A protein and the small-molecule ligand that binds it are described below.
Small molecule (SMILES): N[C@@H](Cc1c[nH]c2ccccc12)C(=O)O

Binding-site contacts:
Ligand atom CA contacts residue SER51 of chain 1.N at 4.0 Å.
Ligand atom CH2 contacts residue ILE20 of chain 1.M at 4.0 Å (hydrophobic).
Ligand atom N contacts residue THR23 of chain 1.N at 2.8 Å (h-bond).
Ligand atom O contacts residue THR47 of chain 1.M at 3.5 Å.
Ligand atom NE1 contacts residue GLN45 of chain 1.M at 2.7 Å (h-bond).
Ligand atom CD1 contacts residue GLN45 of chain 1.M at 3.4 Å.
Ligand atom NE1 contacts residue ALA44 of chain 1.M at 3.8 Å.
Ligand atom CB contacts residue SER51 of chain 1.N at 3.4 Å.
Ligand atom CA contacts residue GLY25 of chain 1.N at 3.5 Å.
Ligand atom O contacts residue SER51 of chain 1.N at 3.0 Å (h-bond).
Ligand atom CA contacts residue THR28 of chain 1.N at 3.2 Å.
Ligand atom CZ2 contacts residue ILE53 of chain 1.M at 3.9 Å (hydrophobic).
Ligand atom CE2 contacts residue GLN45 of chain 1.M at 3.8 Å.
Ligand atom CD1 contacts residue SER51 of chain 1.N at 3.6 Å.
Ligand atom OXT contacts residue THR50 of chain 1.M at 2.9 Å (h-bond).
Ligand atom CZ3 contacts residue GLY21 of chain 1.M at 3.6 Å.
Ligand atom N contacts residue ASP27 of chain 1.N at 3.1 Å (salt-bridge).
Ligand atom C contacts residue THR47 of chain 1.M at 3.5 Å.
Ligand atom N contacts residue GLY25 of chain 1.N at 2.8 Å (h-bond).
Ligand atom C contacts residue THR50 of chain 1.M at 4.0 Å.
Ligand atom OXT contacts residue HIS49 of chain 1.M at 3.9 Å.
Ligand atom O contacts residue GLY25 of chain 1.N at 3.1 Å (h-bond).
Ligand atom N contacts residue THR28 of chain 1.N at 2.8 Å (h-bond).
Ligand atom O contacts residue ARG24 of chain 1.N at 3.5 Å.
Ligand atom CZ3 contacts residue HIS32 of chain 1.M at 4.0 Å.
Ligand atom CD1 contacts residue THR47 of chain 1.M at 3.6 Å.
Ligand atom CB contacts residue THR23 of chain 1.N at 3.8 Å.
Ligand atom CZ2 contacts residue ALA44 of chain 1.M at 4.0 Å (hydrophobic).
Ligand atom CG contacts residue SER51 of chain 1.N at 3.9 Å.
Ligand atom C contacts residue GLY25 of chain 1.N at 3.4 Å.
Ligand atom CE3 contacts residue HIS32 of chain 1.M at 4.0 Å.
Ligand atom CB contacts residue THR28 of chain 1.N at 3.6 Å.
Ligand atom C contacts residue SER51 of chain 1.N at 3.6 Å.
Ligand atom OXT contacts residue THR47 of chain 1.M at 2.5 Å (h-bond).
Ligand atom CZ2 contacts residue THR50 of chain 1.M at 3.9 Å.
Ligand atom CA contacts residue THR23 of chain 1.N at 3.8 Å.
Ligand atom CE2 contacts residue ALA44 of chain 1.M at 4.0 Å (hydrophobic).
Ligand atom OXT contacts residue GLY25 of chain 1.N at 3.9 Å.
Ligand atom CH2 contacts residue GLY21 of chain 1.M at 3.5 Å.
Ligand atom O contacts residue THR23 of chain 1.N at 4.0 Å.

Sequence of chain 1.N:
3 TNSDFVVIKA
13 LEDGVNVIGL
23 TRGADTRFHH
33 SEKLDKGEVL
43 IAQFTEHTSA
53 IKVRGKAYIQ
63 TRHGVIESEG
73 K

Sequence of chain 1.M:
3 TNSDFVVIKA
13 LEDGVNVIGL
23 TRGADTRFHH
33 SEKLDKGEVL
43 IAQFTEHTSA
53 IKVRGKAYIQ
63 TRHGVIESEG